A small-molecule ligand and the protein it binds are described below.
Small molecule (SMILES): CC(=O)N[C@H]1[C@H](O[C@H]2[C@H](O)[C@@H](NC(C)=O)CO[C@@H]2CO[C@@H]2O[C@@H](C)[C@@H](O)[C@@H](O)[C@@H]2O)O[C@H](CO)[C@@H](O[C@@H]2O[C@H](CO)[C@@H](O)[C@H](O)[C@@H]2O)[C@@H]1O

Binding-site contacts:
Ligand atom C7 contacts residue ASN307 of chain 16.E at 4.1 Å.
Ligand atom C1 contacts residue ASN307 of chain 16.E at 1.4 Å.
Ligand atom C4 contacts residue ASN307 of chain 16.E at 4.2 Å.
Ligand atom O6 contacts residue GLN328 of chain 16.E at 4.3 Å.
Ligand atom C3 contacts residue ASN307 of chain 16.E at 3.8 Å.
Ligand atom C8 contacts residue PRO305 of chain 16.E at 2.9 Å (hydrophobic).
Ligand atom C5 contacts residue ASN307 of chain 16.E at 3.6 Å.
Ligand atom O5 contacts residue ASN307 of chain 16.E at 2.3 Å (h-bond).
Ligand atom N2 contacts residue ASN307 of chain 16.E at 3.0 Å (h-bond).
Ligand atom C8 contacts residue ASN307 of chain 16.E at 4.5 Å.
Ligand atom C2 contacts residue ASN307 of chain 16.E at 2.5 Å.
Ligand atom C7 contacts residue PRO305 of chain 16.E at 4.3 Å (hydrophobic).
Ligand atom C8 contacts residue ILE306 of chain 16.E at 3.7 Å (hydrophobic).

Sequence of chain 16.E:
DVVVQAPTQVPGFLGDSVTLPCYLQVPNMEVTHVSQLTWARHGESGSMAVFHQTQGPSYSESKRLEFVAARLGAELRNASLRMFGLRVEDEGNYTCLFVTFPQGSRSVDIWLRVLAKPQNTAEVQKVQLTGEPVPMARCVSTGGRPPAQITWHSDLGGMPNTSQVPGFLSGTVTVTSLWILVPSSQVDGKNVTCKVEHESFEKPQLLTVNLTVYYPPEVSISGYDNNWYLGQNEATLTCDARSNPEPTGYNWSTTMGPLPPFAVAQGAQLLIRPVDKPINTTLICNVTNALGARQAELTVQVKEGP